The small molecule below binds the protein below.
Small molecule (SMILES): CC(=O)N[C@H]1[C@H](O[C@H]2[C@H](O)[C@@H](NC(C)=O)CO[C@@H]2CO)O[C@H](CO)[C@@H](O)[C@@H]1O

Sequence of chain 1.C:
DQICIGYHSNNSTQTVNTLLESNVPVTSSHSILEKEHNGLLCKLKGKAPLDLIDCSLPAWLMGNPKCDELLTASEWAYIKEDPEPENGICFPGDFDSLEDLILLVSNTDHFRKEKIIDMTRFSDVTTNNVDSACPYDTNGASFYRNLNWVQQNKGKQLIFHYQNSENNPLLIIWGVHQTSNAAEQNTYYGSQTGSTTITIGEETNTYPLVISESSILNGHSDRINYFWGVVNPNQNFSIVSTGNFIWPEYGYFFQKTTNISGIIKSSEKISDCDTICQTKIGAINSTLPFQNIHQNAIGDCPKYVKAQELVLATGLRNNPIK

Binding-site contacts:
Ligand atom C7 contacts residue ASN240 of chain 1.C at 3.5 Å.
Ligand atom C1 contacts residue GLN167 of chain 1.C at 4.0 Å.
Ligand atom O7 contacts residue ASN240 of chain 1.C at 3.9 Å.
Ligand atom C5 contacts residue GLN167 of chain 1.C at 4.0 Å.
Ligand atom C4 contacts residue ASN240 of chain 1.C at 4.1 Å.
Ligand atom C2 contacts residue ASN240 of chain 1.C at 2.3 Å.
Ligand atom N2 contacts residue ASN240 of chain 1.C at 2.7 Å (h-bond).
Ligand atom C1 contacts residue ASN240 of chain 1.C at 1.4 Å.
Ligand atom O6 contacts residue GLN167 of chain 1.C at 4.0 Å.
Ligand atom O5 contacts residue ASN240 of chain 1.C at 2.4 Å (h-bond).
Ligand atom O5 contacts residue GLN167 of chain 1.C at 4.3 Å.
Ligand atom C5 contacts residue ASN240 of chain 1.C at 3.6 Å.
Ligand atom C3 contacts residue ASN240 of chain 1.C at 3.7 Å.